Binding-site contacts:
Ligand atom C5 contacts residue THR312 of chain 3.A at 4.1 Å.
Ligand atom O7 contacts residue ASN32 of chain 3.A at 3.5 Å (h-bond).
Ligand atom O5 contacts residue THR312 of chain 3.A at 3.0 Å (h-bond).
Ligand atom C1 contacts residue THR312 of chain 3.A at 3.7 Å.
Ligand atom C3 contacts residue ASN32 of chain 3.A at 3.8 Å.
Ligand atom O7 contacts residue THR34 of chain 3.A at 4.2 Å.
Ligand atom C4 contacts residue ASN32 of chain 3.A at 4.2 Å.
Ligand atom C5 contacts residue ASN32 of chain 3.A at 3.6 Å.
Ligand atom O6 contacts residue THR312 of chain 3.A at 4.3 Å.
Ligand atom C7 contacts residue ASN32 of chain 3.A at 3.4 Å.
Ligand atom O6 contacts residue LEU52 of chain 3.B at 3.4 Å.
Ligand atom C8 contacts residue THR34 of chain 3.A at 3.9 Å.
Ligand atom C1 contacts residue ASN32 of chain 3.A at 1.4 Å.
Ligand atom C2 contacts residue ASN32 of chain 3.A at 2.5 Å.
Ligand atom O5 contacts residue ASN32 of chain 3.A at 2.3 Å (h-bond).
Ligand atom N2 contacts residue ASN32 of chain 3.A at 3.0 Å (h-bond).
Ligand atom C8 contacts residue NAG1 of chain 3.I at 4.0 Å.
Ligand atom C8 contacts residue ILE56 of chain 3.B at 4.4 Å (hydrophobic).
Ligand atom C6 contacts residue LEU52 of chain 3.B at 3.8 Å (hydrophobic).
Ligand atom C6 contacts residue THR312 of chain 3.A at 4.0 Å.
Ligand atom C7 contacts residue THR34 of chain 3.A at 4.5 Å.

Sequence of chain 3.B:
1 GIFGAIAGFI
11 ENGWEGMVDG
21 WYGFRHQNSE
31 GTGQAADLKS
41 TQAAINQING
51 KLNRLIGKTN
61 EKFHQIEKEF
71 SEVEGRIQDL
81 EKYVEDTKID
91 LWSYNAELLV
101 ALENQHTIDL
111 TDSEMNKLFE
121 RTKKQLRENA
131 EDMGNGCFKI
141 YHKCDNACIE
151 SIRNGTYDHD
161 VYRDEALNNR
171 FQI

The small molecule below binds the protein below.
Small molecule (SMILES): CC(=O)N[C@H]1[C@H](O[C@H]2[C@H](O)[C@@H](NC(C)=O)CO[C@@H]2CO)O[C@H](CO)[C@@H](O[C@@H]2O[C@H](CO)[C@@H](O)[C@H](O[C@H]3O[C@H](CO)[C@@H](O)[C@H](O)[C@@H]3O)[C@@H]2O)[C@@H]1O

Sequence of chain 3.A:
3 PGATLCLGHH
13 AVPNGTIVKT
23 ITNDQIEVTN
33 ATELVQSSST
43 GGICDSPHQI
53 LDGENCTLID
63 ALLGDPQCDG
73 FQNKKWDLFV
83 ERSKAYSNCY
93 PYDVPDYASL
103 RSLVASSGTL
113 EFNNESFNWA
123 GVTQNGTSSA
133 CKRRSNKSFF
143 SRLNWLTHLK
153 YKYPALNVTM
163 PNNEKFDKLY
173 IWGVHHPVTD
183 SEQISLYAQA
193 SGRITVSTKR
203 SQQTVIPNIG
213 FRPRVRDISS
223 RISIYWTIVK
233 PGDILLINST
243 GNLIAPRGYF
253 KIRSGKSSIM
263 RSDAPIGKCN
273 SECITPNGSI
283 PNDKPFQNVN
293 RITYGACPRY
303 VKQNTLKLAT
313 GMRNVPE